Binding-site contacts:
Ligand atom C1 contacts residue ARG207 of chain 1.A at 3.8 Å.
Ligand atom C4 contacts residue ASN62 of chain 1.A at 4.2 Å.
Ligand atom C2 contacts residue TYR202 of chain 1.A at 3.8 Å (hydrophobic).
Ligand atom C3 contacts residue TYR202 of chain 1.A at 3.8 Å (hydrophobic).
Ligand atom C7 contacts residue ASN62 of chain 1.A at 3.6 Å.
Ligand atom O6 contacts residue PHE74 of chain 1.A at 3.9 Å.
Ligand atom O5 contacts residue PHE74 of chain 1.A at 3.9 Å.
Ligand atom N2 contacts residue TYR202 of chain 1.A at 3.1 Å (h-bond).
Ligand atom C5 contacts residue HIS200 of chain 1.A at 3.6 Å.
Ligand atom C6 contacts residue ARG197 of chain 1.A at 3.7 Å.
Ligand atom O7 contacts residue ASN62 of chain 1.A at 3.7 Å.
Ligand atom O6 contacts residue PHE74 of chain 1.A at 4.0 Å.
Ligand atom C2 contacts residue ASN62 of chain 1.A at 2.5 Å.
Ligand atom N2 contacts residue ASN62 of chain 1.A at 3.0 Å (h-bond).
Ligand atom C4 contacts residue HIS200 of chain 1.A at 4.0 Å.
Ligand atom C7 contacts residue TYR202 of chain 1.A at 4.1 Å (hydrophobic).
Ligand atom C7 contacts residue HIS200 of chain 1.A at 4.0 Å.
Ligand atom C8 contacts residue TYR202 of chain 1.A at 4.1 Å (hydrophobic).
Ligand atom C8 contacts residue THR61 of chain 1.A at 4.1 Å.
Ligand atom C8 contacts residue LEU60 of chain 1.A at 3.4 Å (hydrophobic).
Ligand atom O7 contacts residue THR198 of chain 1.A at 2.8 Å (h-bond).
Ligand atom C3 contacts residue TYR237 of chain 1.A at 3.5 Å (hydrophobic).
Ligand atom O6 contacts residue ARG207 of chain 1.A at 3.1 Å (salt-bridge).
Ligand atom C5 contacts residue ASN62 of chain 1.A at 3.7 Å.
Ligand atom O5 contacts residue ARG197 of chain 1.A at 4.2 Å.
Ligand atom C3 contacts residue ASN62 of chain 1.A at 3.8 Å.
Ligand atom O7 contacts residue HIS200 of chain 1.A at 3.2 Å.
Ligand atom C6 contacts residue ARG207 of chain 1.A at 4.0 Å.
Ligand atom C6 contacts residue HIS200 of chain 1.A at 4.0 Å.
Ligand atom C7 contacts residue THR198 of chain 1.A at 4.0 Å.
Ligand atom O5 contacts residue ASN62 of chain 1.A at 2.3 Å (h-bond).
Ligand atom C1 contacts residue ASN62 of chain 1.A at 1.4 Å.
Ligand atom C8 contacts residue GLN75 of chain 1.A at 3.9 Å.
Ligand atom C1 contacts residue TYR202 of chain 1.A at 4.0 Å (hydrophobic).
Ligand atom O6 contacts residue HIS200 of chain 1.A at 3.8 Å.
Ligand atom C5 contacts residue ARG207 of chain 1.A at 3.6 Å.
Ligand atom O5 contacts residue ARG207 of chain 1.A at 3.5 Å (salt-bridge).
Ligand atom O3 contacts residue TYR237 of chain 1.A at 2.8 Å (h-bond).
Ligand atom O4 contacts residue HIS200 of chain 1.A at 3.6 Å.
Ligand atom C6 contacts residue ASP115 of chain 1.A at 3.9 Å.

Sequence of chain 1.A:
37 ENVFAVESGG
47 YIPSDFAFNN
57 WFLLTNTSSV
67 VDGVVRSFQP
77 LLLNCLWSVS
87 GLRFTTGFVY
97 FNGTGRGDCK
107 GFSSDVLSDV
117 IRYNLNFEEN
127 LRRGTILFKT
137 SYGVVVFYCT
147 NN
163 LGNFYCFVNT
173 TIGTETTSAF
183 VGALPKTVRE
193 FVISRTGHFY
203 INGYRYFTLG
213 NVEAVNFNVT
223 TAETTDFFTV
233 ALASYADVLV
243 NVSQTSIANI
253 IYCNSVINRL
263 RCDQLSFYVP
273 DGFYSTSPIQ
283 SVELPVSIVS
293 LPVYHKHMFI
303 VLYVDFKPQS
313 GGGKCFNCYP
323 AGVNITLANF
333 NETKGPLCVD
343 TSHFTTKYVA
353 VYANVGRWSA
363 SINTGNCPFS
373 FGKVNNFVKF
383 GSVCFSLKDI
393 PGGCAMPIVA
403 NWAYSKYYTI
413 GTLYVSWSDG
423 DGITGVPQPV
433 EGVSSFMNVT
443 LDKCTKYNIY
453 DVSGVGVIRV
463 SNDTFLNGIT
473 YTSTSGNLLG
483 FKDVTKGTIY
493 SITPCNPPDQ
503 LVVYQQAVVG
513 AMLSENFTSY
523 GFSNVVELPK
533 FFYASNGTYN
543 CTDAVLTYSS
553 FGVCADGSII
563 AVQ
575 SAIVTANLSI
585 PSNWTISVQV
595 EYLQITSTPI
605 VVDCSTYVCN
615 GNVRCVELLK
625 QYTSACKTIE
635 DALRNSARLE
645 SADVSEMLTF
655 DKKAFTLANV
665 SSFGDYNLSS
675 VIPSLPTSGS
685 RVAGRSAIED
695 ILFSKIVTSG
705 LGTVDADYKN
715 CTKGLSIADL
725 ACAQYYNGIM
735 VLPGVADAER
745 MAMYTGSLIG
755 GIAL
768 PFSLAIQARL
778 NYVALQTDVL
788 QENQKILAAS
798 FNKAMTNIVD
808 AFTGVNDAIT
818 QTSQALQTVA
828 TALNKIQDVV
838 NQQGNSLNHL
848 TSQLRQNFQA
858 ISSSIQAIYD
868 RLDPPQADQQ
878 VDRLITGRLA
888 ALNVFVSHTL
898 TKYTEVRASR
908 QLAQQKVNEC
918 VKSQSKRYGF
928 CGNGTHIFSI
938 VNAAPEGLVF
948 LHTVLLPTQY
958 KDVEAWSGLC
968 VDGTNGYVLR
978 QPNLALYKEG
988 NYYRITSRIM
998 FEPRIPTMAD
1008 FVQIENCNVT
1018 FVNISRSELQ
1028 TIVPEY

The small molecule below binds the protein below.
Small molecule (SMILES): CC(=O)N[C@H]1[C@H](O[C@H]2[C@H](O)[C@@H](NC(C)=O)CO[C@@H]2CO)O[C@H](CO)[C@@H](O[C@@H]2O[C@H](CO[C@H]3O[C@H](CO)[C@@H](O)[C@H](O[C@H]4O[C@H](CO)[C@@H](O)[C@H](O)[C@@H]4O)[C@@H]3O)[C@@H](O)[C@H](O[C@H]3O[C@H](CO)[C@@H](O)[C@H](O)[C@@H]3O[C@H]3O[C@H](CO)[C@@H](O)[C@H](O)[C@@H]3O)[C@@H]2O)[C@@H]1O